Sequence of chain 1.L:
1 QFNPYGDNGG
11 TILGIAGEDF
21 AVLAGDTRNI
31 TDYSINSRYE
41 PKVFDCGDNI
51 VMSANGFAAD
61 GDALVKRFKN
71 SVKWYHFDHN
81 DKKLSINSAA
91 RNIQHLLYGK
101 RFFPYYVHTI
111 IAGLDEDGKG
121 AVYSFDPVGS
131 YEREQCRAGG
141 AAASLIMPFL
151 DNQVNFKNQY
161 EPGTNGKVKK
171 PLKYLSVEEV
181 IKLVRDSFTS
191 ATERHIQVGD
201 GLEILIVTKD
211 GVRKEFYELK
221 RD

Binding-site contacts:
Ligand atom C contacts residue THR21 of chain 1.K at 3.8 Å.
Ligand atom C contacts residue THR1 of chain 1.K at 1.4 Å.
Ligand atom CD2 contacts residue ALA27 of chain 1.K at 3.3 Å (hydrophobic).
Ligand atom CB contacts residue THR1 of chain 1.K at 2.7 Å.
Ligand atom C contacts residue GLY47 of chain 1.K at 3.4 Å.
Ligand atom O contacts residue THR1 of chain 1.K at 2.1 Å (h-bond).
Ligand atom O contacts residue MES1 of chain 1.PA at 3.7 Å.
Ligand atom C1 contacts residue THR1 of chain 1.K at 2.4 Å.
Ligand atom O contacts residue GLY47 of chain 1.K at 3.1 Å (h-bond).
Ligand atom C3 contacts residue TYR170 of chain 1.K at 3.1 Å (hydrophobic).
Ligand atom O contacts residue MES1 of chain 1.PA at 3.0 Å (h-bond).
Ligand atom CG contacts residue LYS33 of chain 1.K at 3.9 Å.
Ligand atom OE2 contacts residue VAL31 of chain 1.K at 3.3 Å.
Ligand atom O contacts residue THR21 of chain 1.K at 3.2 Å (h-bond).
Ligand atom OE1 contacts residue MET45 of chain 1.K at 3.3 Å.
Ligand atom CH3 contacts residue ASP126 of chain 1.L at 3.2 Å.
Ligand atom C2 contacts residue TYR170 of chain 1.K at 3.8 Å (hydrophobic).
Ligand atom N contacts residue THR21 of chain 1.K at 3.0 Å (h-bond).
Ligand atom CD1 contacts residue ASP126 of chain 1.L at 3.8 Å.
Ligand atom CA contacts residue THR21 of chain 1.K at 3.6 Å.
Ligand atom CD contacts residue ALA49 of chain 1.K at 3.8 Å (hydrophobic).
Ligand atom N contacts residue THR1 of chain 1.K at 3.6 Å (h-bond).
Ligand atom N contacts residue ASP126 of chain 1.L at 3.1 Å (salt-bridge).
Ligand atom O contacts residue ALA20 of chain 1.K at 3.5 Å.
Ligand atom O contacts residue GLY48 of chain 1.K at 3.8 Å.
Ligand atom C contacts residue ASP126 of chain 1.L at 3.6 Å.
Ligand atom O contacts residue ALA49 of chain 1.K at 3.0 Å (h-bond).
Ligand atom N contacts residue GLY47 of chain 1.K at 2.8 Å (h-bond).
Ligand atom CB contacts residue GLY47 of chain 1.K at 3.7 Å.
Ligand atom OE2 contacts residue ALA49 of chain 1.K at 3.6 Å.
Ligand atom CA contacts residue GLY47 of chain 1.K at 3.8 Å.
Ligand atom C contacts residue LYS33 of chain 1.K at 3.8 Å.
Ligand atom O contacts residue THR1 of chain 1.K at 3.6 Å.
Ligand atom CA contacts residue THR1 of chain 1.K at 2.4 Å.
Ligand atom CD2 contacts residue THR21 of chain 1.K at 3.6 Å.
Ligand atom C3 contacts residue ARG19 of chain 1.K at 3.1 Å.
Ligand atom CA contacts residue GLY47 of chain 1.K at 3.2 Å.
Ligand atom C2 contacts residue THR1 of chain 1.K at 1.5 Å.
Ligand atom C1 contacts residue MES1 of chain 1.PA at 3.4 Å.
Ligand atom C3 contacts residue THR1 of chain 1.K at 2.5 Å.

This protein binds this small molecule.
Small molecule (SMILES): CC(=O)N[C@@H](CC(C)C)C(=O)N[C@@H](C)C(=O)N[C@@H](CCC(=O)O)[C@@H](O)[C@H](C)CO

Sequence of chain 1.K:
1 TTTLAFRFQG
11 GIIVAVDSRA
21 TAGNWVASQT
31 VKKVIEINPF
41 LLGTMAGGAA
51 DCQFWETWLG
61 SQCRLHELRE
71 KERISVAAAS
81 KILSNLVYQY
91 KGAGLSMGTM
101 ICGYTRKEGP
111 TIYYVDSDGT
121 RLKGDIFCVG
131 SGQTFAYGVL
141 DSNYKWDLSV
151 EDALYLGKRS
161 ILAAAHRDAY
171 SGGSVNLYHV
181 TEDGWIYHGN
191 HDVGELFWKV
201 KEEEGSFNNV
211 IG